Sequence of chain 1.A:
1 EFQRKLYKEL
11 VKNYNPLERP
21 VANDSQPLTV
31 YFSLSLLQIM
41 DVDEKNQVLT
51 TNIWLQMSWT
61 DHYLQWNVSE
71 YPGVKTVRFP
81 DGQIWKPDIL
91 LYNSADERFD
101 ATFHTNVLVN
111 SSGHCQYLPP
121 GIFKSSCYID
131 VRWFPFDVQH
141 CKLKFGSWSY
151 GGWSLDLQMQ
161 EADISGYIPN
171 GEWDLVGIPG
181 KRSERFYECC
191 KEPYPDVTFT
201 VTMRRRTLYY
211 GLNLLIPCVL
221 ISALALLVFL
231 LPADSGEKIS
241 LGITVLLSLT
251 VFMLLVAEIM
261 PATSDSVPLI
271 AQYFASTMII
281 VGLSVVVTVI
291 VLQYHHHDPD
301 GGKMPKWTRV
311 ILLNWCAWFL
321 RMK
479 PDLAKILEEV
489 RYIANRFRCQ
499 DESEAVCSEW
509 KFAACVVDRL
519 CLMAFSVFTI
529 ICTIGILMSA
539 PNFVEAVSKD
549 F

Binding-site contacts:
Ligand atom C6 contacts residue TYR92 of chain 1.A at 3.9 Å (hydrophobic).
Ligand atom C2 contacts residue TRP148 of chain 1.A at 4.0 Å (hydrophobic).
Ligand atom C5 contacts residue TRP54 of chain 1.B at 3.4 Å (hydrophobic).
Ligand atom C2 contacts residue CYS189 of chain 1.A at 3.6 Å (hydrophobic).
Ligand atom N1 contacts residue TYR194 of chain 1.A at 3.7 Å.
Ligand atom C7 contacts residue LEU118 of chain 1.B at 3.9 Å (hydrophobic).
Ligand atom C10 contacts residue LEU118 of chain 1.B at 3.6 Å (hydrophobic).
Ligand atom C5 contacts residue TRP148 of chain 1.A at 3.9 Å (hydrophobic).
Ligand atom C4 contacts residue TYR187 of chain 1.A at 3.7 Å (hydrophobic).
Ligand atom C2 contacts residue CYS190 of chain 1.A at 3.8 Å (hydrophobic).
Ligand atom C3 contacts residue TRP148 of chain 1.A at 4.0 Å (hydrophobic).
Ligand atom C8 contacts residue LEU118 of chain 1.B at 3.8 Å (hydrophobic).
Ligand atom C10 contacts residue SER149 of chain 1.A at 4.1 Å.
Ligand atom N1 contacts residue SER147 of chain 1.A at 3.9 Å.
Ligand atom N2 contacts residue LEU118 of chain 1.B at 3.6 Å.
Ligand atom C6 contacts residue TRP148 of chain 1.A at 3.3 Å (hydrophobic).
Ligand atom CL contacts residue LEU108 of chain 1.B at 3.4 Å.
Ligand atom C2 contacts residue TYR194 of chain 1.A at 3.8 Å (hydrophobic).
Ligand atom C9 contacts residue LEU118 of chain 1.B at 3.7 Å (hydrophobic).
Ligand atom CL contacts residue ASN106 of chain 1.B at 3.5 Å.
Ligand atom C3 contacts residue TYR92 of chain 1.A at 3.5 Å (hydrophobic).
Ligand atom C4 contacts residue TYR92 of chain 1.A at 3.8 Å (hydrophobic).
Ligand atom C11 contacts residue LEU118 of chain 1.B at 3.6 Å (hydrophobic).
Ligand atom N1 contacts residue TRP148 of chain 1.A at 2.9 Å (h-bond).
Ligand atom C3 contacts residue TYR194 of chain 1.A at 3.6 Å (hydrophobic).
Ligand atom C7 contacts residue TRP148 of chain 1.A at 3.1 Å (hydrophobic).
Ligand atom C5 contacts residue TYR92 of chain 1.A at 3.8 Å (hydrophobic).
Ligand atom C8 contacts residue TYR194 of chain 1.A at 3.4 Å (hydrophobic).
Ligand atom N2 contacts residue TRP148 of chain 1.A at 3.6 Å.
Ligand atom N1 contacts residue TYR92 of chain 1.A at 2.8 Å (h-bond).
Ligand atom C10 contacts residue TRP148 of chain 1.A at 4.1 Å (hydrophobic).
Ligand atom C8 contacts residue CYS190 of chain 1.A at 3.5 Å (hydrophobic).
Ligand atom C1 contacts residue CYS189 of chain 1.A at 4.0 Å (hydrophobic).
Ligand atom C11 contacts residue TRP148 of chain 1.A at 3.2 Å (hydrophobic).
Ligand atom C8 contacts residue TRP148 of chain 1.A at 3.7 Å (hydrophobic).
Ligand atom CL contacts residue GLN116 of chain 1.B at 3.5 Å.
Ligand atom C9 contacts residue TYR194 of chain 1.A at 3.5 Å (hydrophobic).
Ligand atom C4 contacts residue TRP54 of chain 1.B at 3.8 Å (hydrophobic).
Ligand atom C1 contacts residue TRP148 of chain 1.A at 3.5 Å (hydrophobic).
Ligand atom C3 contacts residue TYR187 of chain 1.A at 3.9 Å (hydrophobic).

A protein and the small-molecule ligand that binds it are described below.
Small molecule (SMILES): Clc1ccc([C@H]2C[C@@H]3CC[C@H]2N3)cn1

Sequence of chain 1.B:
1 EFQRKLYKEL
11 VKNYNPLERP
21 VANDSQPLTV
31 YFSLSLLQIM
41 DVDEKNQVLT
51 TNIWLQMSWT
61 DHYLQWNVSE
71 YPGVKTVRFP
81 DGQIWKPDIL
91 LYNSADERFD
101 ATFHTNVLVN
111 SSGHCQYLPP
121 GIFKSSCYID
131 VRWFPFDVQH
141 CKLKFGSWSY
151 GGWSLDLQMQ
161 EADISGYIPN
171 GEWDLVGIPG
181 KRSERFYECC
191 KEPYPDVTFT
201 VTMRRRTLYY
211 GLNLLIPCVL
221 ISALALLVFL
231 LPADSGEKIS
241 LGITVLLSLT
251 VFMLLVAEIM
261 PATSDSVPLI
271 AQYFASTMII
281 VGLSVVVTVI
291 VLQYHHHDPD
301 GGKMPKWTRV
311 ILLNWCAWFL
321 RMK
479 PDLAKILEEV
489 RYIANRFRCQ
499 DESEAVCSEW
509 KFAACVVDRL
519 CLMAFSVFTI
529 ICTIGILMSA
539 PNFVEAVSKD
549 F